Binding-site contacts:
Ligand atom C2 contacts residue NAG2 of chain 1.H at 3.2 Å.
Ligand atom C6 contacts residue SER312 of chain 1.D at 3.6 Å.
Ligand atom O6 contacts residue SER312 of chain 1.D at 4.5 Å.
Ligand atom O4 contacts residue PRO310 of chain 1.D at 4.0 Å.
Ligand atom O5 contacts residue NAG2 of chain 1.H at 2.5 Å (h-bond).
Ligand atom C5 contacts residue ILE311 of chain 1.D at 3.7 Å (hydrophobic).
Ligand atom C6 contacts residue PRO310 of chain 1.D at 4.1 Å (hydrophobic).
Ligand atom C5 contacts residue NAG2 of chain 1.H at 3.7 Å.
Ligand atom C6 contacts residue NAG2 of chain 1.H at 4.2 Å.
Ligand atom C3 contacts residue NAG2 of chain 1.H at 4.4 Å.
Ligand atom C5 contacts residue SER312 of chain 1.D at 4.1 Å.
Ligand atom O6 contacts residue NAG2 of chain 1.H at 4.3 Å.
Ligand atom C1 contacts residue NAG2 of chain 1.H at 2.4 Å.
Ligand atom O5 contacts residue ILE311 of chain 1.D at 4.2 Å.
Ligand atom C6 contacts residue ASN313 of chain 1.D at 3.9 Å.
Ligand atom C6 contacts residue ILE311 of chain 1.D at 3.9 Å (hydrophobic).
Ligand atom C5 contacts residue ASN313 of chain 1.D at 4.3 Å.
Ligand atom C1 contacts residue ILE311 of chain 1.D at 4.4 Å (hydrophobic).
Ligand atom O5 contacts residue ASN313 of chain 1.D at 3.6 Å (h-bond).
Ligand atom C4 contacts residue NAG2 of chain 1.H at 4.4 Å.
Ligand atom O6 contacts residue ASN313 of chain 1.D at 3.1 Å (h-bond).
Ligand atom O2 contacts residue NAG2 of chain 1.H at 2.8 Å (h-bond).
Ligand atom O5 contacts residue SER312 of chain 1.D at 4.2 Å.

A protein and the small-molecule ligand that binds it are described below.
Small molecule (SMILES): OC[C@H]1O[C@@H](O)[C@@H](O)[C@@H](O)[C@@H]1O

Sequence of chain 1.D:
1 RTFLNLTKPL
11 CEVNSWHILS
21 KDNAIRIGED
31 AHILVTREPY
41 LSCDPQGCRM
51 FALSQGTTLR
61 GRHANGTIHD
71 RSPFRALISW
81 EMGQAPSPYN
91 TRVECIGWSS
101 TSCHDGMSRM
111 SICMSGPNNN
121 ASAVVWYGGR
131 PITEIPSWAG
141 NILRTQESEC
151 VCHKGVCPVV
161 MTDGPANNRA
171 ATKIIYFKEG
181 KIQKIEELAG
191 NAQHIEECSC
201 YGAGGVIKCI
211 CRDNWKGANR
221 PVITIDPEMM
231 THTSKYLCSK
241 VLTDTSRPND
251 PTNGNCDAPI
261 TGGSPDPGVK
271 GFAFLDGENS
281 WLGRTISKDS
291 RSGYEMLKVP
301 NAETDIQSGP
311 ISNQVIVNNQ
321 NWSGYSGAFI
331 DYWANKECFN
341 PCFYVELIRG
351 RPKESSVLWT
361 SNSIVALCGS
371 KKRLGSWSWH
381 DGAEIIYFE